Sequence of chain 1.C:
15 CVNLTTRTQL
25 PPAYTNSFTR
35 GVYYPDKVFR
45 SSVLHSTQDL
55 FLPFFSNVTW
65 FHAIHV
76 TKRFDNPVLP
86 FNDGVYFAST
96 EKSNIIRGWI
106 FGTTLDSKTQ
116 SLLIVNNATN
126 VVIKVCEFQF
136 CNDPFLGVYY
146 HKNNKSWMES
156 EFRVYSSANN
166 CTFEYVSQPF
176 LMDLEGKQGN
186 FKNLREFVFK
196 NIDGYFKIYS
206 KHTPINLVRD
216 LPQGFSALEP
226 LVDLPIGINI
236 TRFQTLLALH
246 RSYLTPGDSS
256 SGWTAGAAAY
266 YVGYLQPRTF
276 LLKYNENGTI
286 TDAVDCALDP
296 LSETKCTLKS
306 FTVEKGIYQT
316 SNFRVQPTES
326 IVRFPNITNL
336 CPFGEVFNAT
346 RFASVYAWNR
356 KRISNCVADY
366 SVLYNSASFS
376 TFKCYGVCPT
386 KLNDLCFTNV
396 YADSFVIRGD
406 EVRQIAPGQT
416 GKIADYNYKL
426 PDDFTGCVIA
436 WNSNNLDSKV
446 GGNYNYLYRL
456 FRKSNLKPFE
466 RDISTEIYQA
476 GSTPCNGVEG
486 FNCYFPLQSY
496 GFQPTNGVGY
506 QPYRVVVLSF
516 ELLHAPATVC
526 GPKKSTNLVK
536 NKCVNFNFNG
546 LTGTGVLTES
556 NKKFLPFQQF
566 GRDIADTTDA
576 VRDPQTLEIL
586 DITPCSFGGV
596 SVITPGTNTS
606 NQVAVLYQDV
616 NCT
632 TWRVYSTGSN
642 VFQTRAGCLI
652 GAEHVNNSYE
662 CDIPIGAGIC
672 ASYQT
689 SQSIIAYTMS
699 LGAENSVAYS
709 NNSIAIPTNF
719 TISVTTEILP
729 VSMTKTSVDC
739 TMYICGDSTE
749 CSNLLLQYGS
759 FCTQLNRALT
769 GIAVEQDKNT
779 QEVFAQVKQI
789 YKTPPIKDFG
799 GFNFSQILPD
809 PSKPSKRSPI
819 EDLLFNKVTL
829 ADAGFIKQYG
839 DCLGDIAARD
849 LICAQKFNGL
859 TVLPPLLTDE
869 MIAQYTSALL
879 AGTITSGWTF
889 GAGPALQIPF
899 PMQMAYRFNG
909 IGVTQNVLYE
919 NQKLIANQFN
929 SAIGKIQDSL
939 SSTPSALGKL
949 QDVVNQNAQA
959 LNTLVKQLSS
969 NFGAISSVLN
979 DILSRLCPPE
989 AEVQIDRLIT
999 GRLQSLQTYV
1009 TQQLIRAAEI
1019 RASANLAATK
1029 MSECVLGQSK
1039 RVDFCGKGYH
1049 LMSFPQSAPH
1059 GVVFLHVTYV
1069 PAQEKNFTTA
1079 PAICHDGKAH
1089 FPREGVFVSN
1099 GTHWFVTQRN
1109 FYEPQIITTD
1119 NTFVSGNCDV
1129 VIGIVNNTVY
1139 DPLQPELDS

A protein and the small-molecule ligand that binds it are described below.
Small molecule (SMILES): CC(=O)N[C@H]1[C@H](O[C@H]2[C@H](O)[C@@H](NC(C)=O)CO[C@@H]2CO)O[C@H](CO)[C@@H](O)[C@@H]1O

Sequence of chain 1.B:
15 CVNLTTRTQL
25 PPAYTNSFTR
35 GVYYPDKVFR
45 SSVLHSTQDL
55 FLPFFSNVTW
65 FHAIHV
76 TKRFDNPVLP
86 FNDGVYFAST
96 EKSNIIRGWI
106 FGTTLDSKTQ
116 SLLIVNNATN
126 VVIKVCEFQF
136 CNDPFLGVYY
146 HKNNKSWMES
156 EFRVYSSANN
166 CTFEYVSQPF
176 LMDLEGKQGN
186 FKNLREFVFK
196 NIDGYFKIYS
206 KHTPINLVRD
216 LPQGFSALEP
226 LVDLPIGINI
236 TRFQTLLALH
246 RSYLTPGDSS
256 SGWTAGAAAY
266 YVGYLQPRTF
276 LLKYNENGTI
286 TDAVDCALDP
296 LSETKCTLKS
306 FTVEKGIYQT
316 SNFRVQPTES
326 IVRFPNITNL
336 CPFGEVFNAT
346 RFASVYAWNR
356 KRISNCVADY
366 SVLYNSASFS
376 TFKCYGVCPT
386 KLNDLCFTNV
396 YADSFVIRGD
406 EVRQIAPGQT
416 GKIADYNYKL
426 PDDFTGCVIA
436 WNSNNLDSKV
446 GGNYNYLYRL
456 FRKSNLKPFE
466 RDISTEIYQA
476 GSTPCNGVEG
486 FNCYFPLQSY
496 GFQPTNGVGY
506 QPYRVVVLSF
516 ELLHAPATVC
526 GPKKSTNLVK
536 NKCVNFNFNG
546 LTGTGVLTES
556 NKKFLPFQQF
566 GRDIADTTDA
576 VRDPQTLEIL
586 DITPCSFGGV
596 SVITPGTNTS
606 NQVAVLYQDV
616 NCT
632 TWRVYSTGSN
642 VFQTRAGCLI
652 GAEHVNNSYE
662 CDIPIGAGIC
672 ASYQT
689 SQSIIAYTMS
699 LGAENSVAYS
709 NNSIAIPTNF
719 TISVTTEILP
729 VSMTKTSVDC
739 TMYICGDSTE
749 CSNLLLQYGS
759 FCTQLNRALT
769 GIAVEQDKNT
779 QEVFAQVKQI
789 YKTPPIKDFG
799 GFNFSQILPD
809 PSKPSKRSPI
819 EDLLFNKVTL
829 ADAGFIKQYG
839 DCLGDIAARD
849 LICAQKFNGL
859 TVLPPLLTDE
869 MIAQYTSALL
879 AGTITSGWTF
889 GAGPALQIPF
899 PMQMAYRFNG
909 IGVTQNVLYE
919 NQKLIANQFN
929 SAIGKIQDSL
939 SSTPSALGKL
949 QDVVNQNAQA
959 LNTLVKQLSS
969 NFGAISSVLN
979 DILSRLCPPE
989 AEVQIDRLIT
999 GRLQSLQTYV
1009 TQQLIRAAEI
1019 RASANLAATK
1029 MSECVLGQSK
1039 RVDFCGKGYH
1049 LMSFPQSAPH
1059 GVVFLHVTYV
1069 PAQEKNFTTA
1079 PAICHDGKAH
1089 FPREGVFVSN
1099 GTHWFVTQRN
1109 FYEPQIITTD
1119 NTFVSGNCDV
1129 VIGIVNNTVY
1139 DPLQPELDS

Binding-site contacts:
Ligand atom O5 contacts residue ASN234 of chain 1.C at 2.4 Å (h-bond).
Ligand atom O3 contacts residue SER459 of chain 1.B at 3.8 Å.
Ligand atom C8 contacts residue SER459 of chain 1.B at 4.4 Å.
Ligand atom N2 contacts residue ASN234 of chain 1.C at 3.0 Å (h-bond).
Ligand atom O7 contacts residue ASN234 of chain 1.C at 4.2 Å.
Ligand atom O7 contacts residue SER459 of chain 1.B at 3.3 Å (h-bond).
Ligand atom C7 contacts residue ASN234 of chain 1.C at 3.8 Å.
Ligand atom C5 contacts residue THR236 of chain 1.C at 4.0 Å.
Ligand atom C6 contacts residue LYS458 of chain 1.B at 4.3 Å.
Ligand atom C8 contacts residue ASN460 of chain 1.B at 3.4 Å.
Ligand atom C7 contacts residue ARG457 of chain 1.B at 3.9 Å.
Ligand atom C2 contacts residue ASN234 of chain 1.C at 2.5 Å.
Ligand atom O5 contacts residue THR108 of chain 1.C at 3.9 Å.
Ligand atom O7 contacts residue ARG457 of chain 1.B at 2.9 Å (salt-bridge).
Ligand atom C6 contacts residue THR236 of chain 1.C at 4.3 Å.
Ligand atom C1 contacts residue THR236 of chain 1.C at 4.0 Å.
Ligand atom C1 contacts residue ASN234 of chain 1.C at 1.5 Å.
Ligand atom C1 contacts residue THR108 of chain 1.C at 4.5 Å.
Ligand atom C7 contacts residue SER459 of chain 1.B at 4.0 Å.
Ligand atom C8 contacts residue GLU465 of chain 1.B at 3.5 Å.
Ligand atom C8 contacts residue ARG457 of chain 1.B at 4.3 Å.
Ligand atom C3 contacts residue ASN234 of chain 1.C at 3.9 Å.
Ligand atom C5 contacts residue ASN234 of chain 1.C at 3.8 Å.
Ligand atom C8 contacts residue LYS462 of chain 1.B at 4.0 Å.
Ligand atom O7 contacts residue ASN460 of chain 1.B at 4.3 Å.
Ligand atom O5 contacts residue THR236 of chain 1.C at 3.7 Å.
Ligand atom C8 contacts residue LEU461 of chain 1.B at 4.3 Å (hydrophobic).
Ligand atom C4 contacts residue ASN234 of chain 1.C at 4.3 Å.
Ligand atom C7 contacts residue GLU465 of chain 1.B at 4.5 Å.
Ligand atom C7 contacts residue ASN460 of chain 1.B at 4.3 Å.